This small molecule binds to this protein.
Small molecule (SMILES): CC(=O)N[C@@H]1[C@@H](O)[C@H](O)[C@@H](CO)O[C@H]1O

Sequence of chain 1.J:
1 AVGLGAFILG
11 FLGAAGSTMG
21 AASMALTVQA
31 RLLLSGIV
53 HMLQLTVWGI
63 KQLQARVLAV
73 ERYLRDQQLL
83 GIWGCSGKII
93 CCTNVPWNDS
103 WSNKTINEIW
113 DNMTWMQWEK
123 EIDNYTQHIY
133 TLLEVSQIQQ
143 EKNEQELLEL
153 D

Binding-site contacts:
Ligand atom C3 contacts residue ASN126 of chain 1.J at 3.8 Å.
Ligand atom O7 contacts residue ASP125 of chain 1.J at 3.6 Å.
Ligand atom C5 contacts residue ASN126 of chain 1.J at 3.7 Å.
Ligand atom O7 contacts residue LYS122 of chain 1.J at 4.3 Å.
Ligand atom C7 contacts residue LYS122 of chain 1.J at 4.2 Å.
Ligand atom C2 contacts residue ASN126 of chain 1.J at 2.5 Å.
Ligand atom C8 contacts residue ASP125 of chain 1.J at 1.4 Å.
Ligand atom O6 contacts residue ASN126 of chain 1.J at 4.5 Å.
Ligand atom C1 contacts residue ASN126 of chain 1.J at 1.4 Å.
Ligand atom C7 contacts residue ASP125 of chain 1.J at 2.6 Å.
Ligand atom C7 contacts residue ASN126 of chain 1.J at 4.0 Å.
Ligand atom C8 contacts residue LYS122 of chain 1.J at 3.3 Å.
Ligand atom N2 contacts residue ASP125 of chain 1.J at 2.9 Å (salt-bridge).
Ligand atom O5 contacts residue ASN126 of chain 1.J at 2.3 Å (h-bond).
Ligand atom C2 contacts residue ASP125 of chain 1.J at 4.4 Å.
Ligand atom C4 contacts residue ASN126 of chain 1.J at 4.2 Å.
Ligand atom N2 contacts residue ASN126 of chain 1.J at 3.0 Å (h-bond).